Sequence of chain 23.A:
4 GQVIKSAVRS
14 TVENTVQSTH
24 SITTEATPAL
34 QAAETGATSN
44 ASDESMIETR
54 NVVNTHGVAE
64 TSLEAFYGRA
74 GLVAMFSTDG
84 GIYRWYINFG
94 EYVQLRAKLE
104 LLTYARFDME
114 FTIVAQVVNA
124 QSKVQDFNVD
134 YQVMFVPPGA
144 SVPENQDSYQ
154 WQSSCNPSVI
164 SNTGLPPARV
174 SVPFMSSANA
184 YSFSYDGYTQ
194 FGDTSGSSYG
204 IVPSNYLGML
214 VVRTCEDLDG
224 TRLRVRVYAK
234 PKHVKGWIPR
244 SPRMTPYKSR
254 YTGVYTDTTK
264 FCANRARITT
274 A

Binding-site contacts:
Ligand atom C contacts residue ASP150 of chain 23.A at 3.8 Å.
Ligand atom C contacts residue SER151 of chain 23.A at 3.9 Å.
Ligand atom CB contacts residue GLU239 of chain 24.C at 4.0 Å.
Ligand atom CA contacts residue GLY1 of chain 24.E at 2.4 Å.
Ligand atom C contacts residue MET78 of chain 24.A at 4.2 Å (hydrophobic).
Ligand atom CB contacts residue GLY1 of chain 24.E at 3.1 Å.
Ligand atom C contacts residue TYR152 of chain 23.A at 3.6 Å (hydrophobic).
Ligand atom N contacts residue TYR152 of chain 23.A at 3.5 Å.
Ligand atom SG contacts residue TYR95 of chain 24.A at 3.8 Å.
Ligand atom SG contacts residue GLU239 of chain 24.C at 4.3 Å.
Ligand atom O contacts residue TYR95 of chain 24.A at 3.6 Å.
Ligand atom C contacts residue GLY1 of chain 24.E at 1.3 Å.
Ligand atom SG contacts residue ALA241 of chain 24.C at 3.5 Å (h-bond).
Ligand atom N contacts residue GLU239 of chain 24.C at 3.0 Å (salt-bridge).
Ligand atom CB contacts residue MET78 of chain 24.A at 3.9 Å (hydrophobic).
Ligand atom SG contacts residue MET78 of chain 24.A at 3.8 Å.
Ligand atom C contacts residue GLN155 of chain 23.A at 4.2 Å.
Ligand atom CA contacts residue TYR152 of chain 23.A at 3.8 Å (hydrophobic).
Ligand atom N contacts residue GLN238 of chain 24.C at 3.8 Å.
Ligand atom SG contacts residue GLY240 of chain 24.C at 4.0 Å.
Ligand atom N contacts residue GLN155 of chain 23.A at 4.3 Å.
Ligand atom SG contacts residue GLY1 of chain 24.E at 4.2 Å.
Ligand atom CB contacts residue ASP150 of chain 23.A at 3.6 Å.
Ligand atom O contacts residue GLY1 of chain 24.E at 2.2 Å (h-bond).
Ligand atom O contacts residue LEU75 of chain 24.A at 4.4 Å.
Ligand atom O contacts residue TYR152 of chain 23.A at 3.6 Å.
Ligand atom CA contacts residue GLU239 of chain 24.C at 3.9 Å.
Ligand atom N contacts residue GLY1 of chain 24.E at 3.7 Å.
Ligand atom C contacts residue TYR95 of chain 24.A at 4.5 Å (hydrophobic).
Ligand atom O contacts residue GLN155 of chain 23.A at 3.0 Å (h-bond).
Ligand atom CA contacts residue ASP150 of chain 23.A at 3.3 Å.
Ligand atom N contacts residue ASP150 of chain 23.A at 4.4 Å.
Ligand atom CA contacts residue SER151 of chain 23.A at 4.0 Å.

Sequence of chain 24.C:
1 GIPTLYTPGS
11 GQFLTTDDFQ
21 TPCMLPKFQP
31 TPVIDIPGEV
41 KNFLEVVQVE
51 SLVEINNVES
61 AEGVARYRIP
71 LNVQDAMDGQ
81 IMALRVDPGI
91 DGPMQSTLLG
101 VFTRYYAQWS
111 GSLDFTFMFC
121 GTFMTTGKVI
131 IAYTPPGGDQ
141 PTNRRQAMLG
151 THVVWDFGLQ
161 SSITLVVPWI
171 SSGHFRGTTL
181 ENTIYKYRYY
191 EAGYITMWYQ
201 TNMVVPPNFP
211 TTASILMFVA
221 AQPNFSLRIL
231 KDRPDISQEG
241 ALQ

Sequence of chain 24.A:
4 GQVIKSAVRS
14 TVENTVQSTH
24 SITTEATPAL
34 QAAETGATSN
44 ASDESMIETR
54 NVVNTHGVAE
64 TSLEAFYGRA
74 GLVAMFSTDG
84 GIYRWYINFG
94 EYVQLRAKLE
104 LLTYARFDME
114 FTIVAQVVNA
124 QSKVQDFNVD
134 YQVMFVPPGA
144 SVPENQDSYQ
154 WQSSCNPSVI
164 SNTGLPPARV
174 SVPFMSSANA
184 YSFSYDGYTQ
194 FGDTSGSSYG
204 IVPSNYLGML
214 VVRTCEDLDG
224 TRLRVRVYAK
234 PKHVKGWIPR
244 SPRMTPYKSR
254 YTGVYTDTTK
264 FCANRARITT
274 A

The small molecule below binds the protein below.
Small molecule (SMILES): N[C@@H](CS)C(=O)O